Sequence of chain 1.B:
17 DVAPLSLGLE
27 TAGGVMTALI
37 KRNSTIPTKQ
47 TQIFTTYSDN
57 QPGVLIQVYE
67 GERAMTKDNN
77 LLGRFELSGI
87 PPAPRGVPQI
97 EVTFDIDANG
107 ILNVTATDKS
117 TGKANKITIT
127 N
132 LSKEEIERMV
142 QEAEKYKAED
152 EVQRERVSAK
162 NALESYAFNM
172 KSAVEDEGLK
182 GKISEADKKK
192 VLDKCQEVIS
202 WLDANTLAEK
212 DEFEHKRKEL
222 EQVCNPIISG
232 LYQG

Binding-site contacts:
Ligand atom CA contacts residue GLY59 of chain 1.B at 3.2 Å.
Ligand atom O contacts residue PHE50 of chain 1.B at 3.6 Å.
Ligand atom N contacts residue GLN57 of chain 1.B at 3.2 Å (h-bond).
Ligand atom C contacts residue GLY59 of chain 1.B at 3.3 Å.
Ligand atom CA contacts residue THR51 of chain 1.B at 3.5 Å.
Ligand atom C contacts residue GLN57 of chain 1.B at 3.7 Å.
Ligand atom O contacts residue GLN57 of chain 1.B at 3.6 Å.
Ligand atom C contacts residue GLN57 of chain 1.B at 3.2 Å.
Ligand atom NE contacts residue GLN95 of chain 1.B at 3.6 Å (h-bond).
Ligand atom CZ contacts residue ILE49 of chain 1.B at 3.7 Å (hydrophobic).
Ligand atom CZ contacts residue GLN95 of chain 1.B at 3.3 Å.
Ligand atom N contacts residue THR51 of chain 1.B at 2.9 Å (h-bond).
Ligand atom O contacts residue THR27 of chain 1.B at 3.3 Å.
Ligand atom NE contacts residue ILE49 of chain 1.B at 3.5 Å (h-bond).
Ligand atom O contacts residue ALA28 of chain 1.B at 2.9 Å (h-bond).
Ligand atom CA contacts residue GLN57 of chain 1.B at 3.6 Å.
Ligand atom O contacts residue GLN57 of chain 1.B at 3.5 Å.
Ligand atom CD2 contacts residue THR52 of chain 1.B at 3.2 Å.
Ligand atom CD2 contacts residue THR51 of chain 1.B at 3.6 Å.
Ligand atom CD1 contacts residue ILE62 of chain 1.B at 3.7 Å (hydrophobic).
Ligand atom O contacts residue THR51 of chain 1.B at 3.0 Å (h-bond).
Ligand atom CD2 contacts residue GLU26 of chain 1.B at 3.3 Å.
Ligand atom CD1 contacts residue PHE50 of chain 1.B at 3.6 Å (hydrophobic).
Ligand atom NH1 contacts residue ILE49 of chain 1.B at 3.6 Å.
Ligand atom O contacts residue VAL60 of chain 1.B at 3.5 Å.
Ligand atom CD contacts residue ILE49 of chain 1.B at 3.6 Å (hydrophobic).
Ligand atom O contacts residue GLN57 of chain 1.B at 2.7 Å (h-bond).
Ligand atom OXT contacts residue GLY59 of chain 1.B at 3.5 Å (h-bond).
Ligand atom CA contacts residue LEU61 of chain 1.B at 3.6 Å (hydrophobic).
Ligand atom CD1 contacts residue GLN48 of chain 1.B at 3.7 Å.
Ligand atom NH1 contacts residue GLN95 of chain 1.B at 2.3 Å (h-bond).
Ligand atom O contacts residue LEU61 of chain 1.B at 2.7 Å (h-bond).
Ligand atom CG contacts residue PHE50 of chain 1.B at 3.7 Å (hydrophobic).
Ligand atom CA contacts residue GLN57 of chain 1.B at 3.6 Å.
Ligand atom C contacts residue THR51 of chain 1.B at 3.6 Å.
Ligand atom CD contacts residue GLN95 of chain 1.B at 3.0 Å.
Ligand atom OXT contacts residue GLU82 of chain 1.B at 3.0 Å (salt-bridge).
Ligand atom O contacts residue TYR53 of chain 1.B at 3.2 Å (h-bond).
Ligand atom CG contacts residue ILE49 of chain 1.B at 3.5 Å (hydrophobic).
Ligand atom CD2 contacts residue LEU25 of chain 1.B at 3.7 Å (hydrophobic).

This small molecule binds to this protein.
Small molecule (SMILES): CC(C)C[C@H](NC(=O)[C@H](CCCN=C(N)N)NC=O)C(=O)N[C@@H](CC(C)C)C(=O)N[C@@H](CC(C)C)C(=O)N[C@H](C(=O)NCC(=O)O)[C@@H](C)O